Binding-site contacts:
Ligand atom C8 contacts residue CYS109 of chain 1.A at 3.1 Å (hydrophobic).
Ligand atom N2 contacts residue ILE451 of chain 1.A at 2.6 Å (h-bond).
Ligand atom C5 contacts residue ASN172 of chain 2.A at 3.6 Å.
Ligand atom O3 contacts residue ILE451 of chain 1.A at 4.0 Å.
Ligand atom O6 contacts residue PRO450 of chain 1.A at 3.6 Å.
Ligand atom O7 contacts residue ASN176 of chain 2.A at 3.6 Å.
Ligand atom O7 contacts residue THR175 of chain 2.A at 3.7 Å.
Ligand atom C5 contacts residue TYR110 of chain 1.A at 3.7 Å (hydrophobic).
Ligand atom O3 contacts residue CYS109 of chain 1.A at 3.8 Å.
Ligand atom O3 contacts residue ALA452 of chain 1.A at 3.9 Å.
Ligand atom O6 contacts residue ILE451 of chain 1.A at 2.8 Å (h-bond).
Ligand atom O5 contacts residue TYR171 of chain 2.A at 3.8 Å.
Ligand atom O6 contacts residue ARG447 of chain 1.A at 4.0 Å.
Ligand atom C1 contacts residue ASN172 of chain 2.A at 1.4 Å.
Ligand atom O7 contacts residue CYS109 of chain 1.A at 3.3 Å.
Ligand atom N2 contacts residue ASN172 of chain 2.A at 2.9 Å (h-bond).
Ligand atom O6 contacts residue CYS453 of chain 1.A at 3.9 Å.
Ligand atom C6 contacts residue CYS453 of chain 1.A at 4.0 Å (hydrophobic).
Ligand atom C7 contacts residue ASN172 of chain 2.A at 3.6 Å.
Ligand atom O5 contacts residue ASN172 of chain 2.A at 2.4 Å (h-bond).
Ligand atom C7 contacts residue CYS109 of chain 1.A at 3.6 Å (hydrophobic).
Ligand atom C3 contacts residue ILE451 of chain 1.A at 3.3 Å (hydrophobic).
Ligand atom C3 contacts residue ASN172 of chain 2.A at 3.8 Å.
Ligand atom O3 contacts residue CYS453 of chain 1.A at 3.1 Å (h-bond).
Ligand atom C8 contacts residue ASN176 of chain 2.A at 3.4 Å.
Ligand atom C1 contacts residue ILE451 of chain 1.A at 3.5 Å (hydrophobic).
Ligand atom C8 contacts residue ILE451 of chain 1.A at 4.0 Å (hydrophobic).
Ligand atom C7 contacts residue ILE451 of chain 1.A at 3.7 Å (hydrophobic).
Ligand atom C7 contacts residue ASN176 of chain 2.A at 3.7 Å.
Ligand atom C6 contacts residue ILE451 of chain 1.A at 3.8 Å (hydrophobic).
Ligand atom C2 contacts residue ASN172 of chain 2.A at 2.4 Å.
Ligand atom O7 contacts residue TYR110 of chain 1.A at 3.7 Å.
Ligand atom C8 contacts residue GLY143 of chain 2.A at 3.3 Å.
Ligand atom O7 contacts residue ASN107 of chain 1.A at 4.0 Å.
Ligand atom C3 contacts residue CYS453 of chain 1.A at 3.9 Å (hydrophobic).
Ligand atom O7 contacts residue ASN172 of chain 2.A at 3.9 Å.
Ligand atom C8 contacts residue TYR110 of chain 1.A at 4.0 Å (hydrophobic).
Ligand atom C6 contacts residue TYR171 of chain 2.A at 4.1 Å (hydrophobic).
Ligand atom C2 contacts residue ILE451 of chain 1.A at 3.3 Å (hydrophobic).
Ligand atom C1 contacts residue CYS453 of chain 1.A at 4.1 Å (hydrophobic).

The small molecule below binds the protein below.
Small molecule (SMILES): CC(=O)N[C@H]1[C@H](O[C@H]2[C@H](O)[C@@H](NC(C)=O)CO[C@@H]2CO)O[C@H](CO)[C@@H](O[C@@H]2O[C@H](CO[C@H]3O[C@H](CO)[C@@H](O)[C@H](O)[C@@H]3O)[C@@H](O)[C@H](O[C@H]3O[C@H](CO)[C@@H](O)[C@H](O)[C@@H]3O[C@H]3O[C@H](CO)[C@@H](O)[C@H](O)[C@@H]3O[C@H]3O[C@H](CO)[C@@H](O)[C@H](O)[C@@H]3O)[C@@H]2O)[C@@H]1O

Sequence of chain 1.A:
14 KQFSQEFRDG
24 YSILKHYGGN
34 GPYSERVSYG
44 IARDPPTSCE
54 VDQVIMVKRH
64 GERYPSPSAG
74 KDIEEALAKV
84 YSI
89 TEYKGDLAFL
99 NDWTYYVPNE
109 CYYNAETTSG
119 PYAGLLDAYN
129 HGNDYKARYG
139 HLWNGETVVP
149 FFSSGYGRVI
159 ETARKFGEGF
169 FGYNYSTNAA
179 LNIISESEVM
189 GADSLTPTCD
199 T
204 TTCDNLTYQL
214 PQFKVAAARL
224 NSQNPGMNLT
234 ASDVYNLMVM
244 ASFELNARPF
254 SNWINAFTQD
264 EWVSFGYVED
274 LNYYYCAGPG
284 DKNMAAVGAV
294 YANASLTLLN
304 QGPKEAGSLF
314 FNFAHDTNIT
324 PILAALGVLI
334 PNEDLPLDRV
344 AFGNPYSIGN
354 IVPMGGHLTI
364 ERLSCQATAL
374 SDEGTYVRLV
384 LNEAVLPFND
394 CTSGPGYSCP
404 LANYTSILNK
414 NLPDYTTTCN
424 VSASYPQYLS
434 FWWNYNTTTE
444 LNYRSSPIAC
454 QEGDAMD

Sequence of chain 2.A:
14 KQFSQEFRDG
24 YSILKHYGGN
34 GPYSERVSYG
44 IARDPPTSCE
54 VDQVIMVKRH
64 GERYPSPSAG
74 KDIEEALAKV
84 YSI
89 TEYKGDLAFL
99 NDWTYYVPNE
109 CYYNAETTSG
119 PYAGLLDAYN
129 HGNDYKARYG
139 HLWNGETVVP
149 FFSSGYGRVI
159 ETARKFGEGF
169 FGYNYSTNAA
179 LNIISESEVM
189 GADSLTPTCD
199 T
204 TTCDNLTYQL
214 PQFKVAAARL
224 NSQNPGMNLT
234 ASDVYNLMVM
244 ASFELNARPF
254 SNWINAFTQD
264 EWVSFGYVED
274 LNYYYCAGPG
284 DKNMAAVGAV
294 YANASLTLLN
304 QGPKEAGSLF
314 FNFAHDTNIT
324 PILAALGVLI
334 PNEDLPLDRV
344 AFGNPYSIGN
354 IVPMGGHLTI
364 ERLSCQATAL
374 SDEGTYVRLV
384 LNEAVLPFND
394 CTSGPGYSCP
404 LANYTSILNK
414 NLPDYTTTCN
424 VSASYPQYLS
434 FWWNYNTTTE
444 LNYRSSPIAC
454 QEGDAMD